Sequence of chain 1.A:
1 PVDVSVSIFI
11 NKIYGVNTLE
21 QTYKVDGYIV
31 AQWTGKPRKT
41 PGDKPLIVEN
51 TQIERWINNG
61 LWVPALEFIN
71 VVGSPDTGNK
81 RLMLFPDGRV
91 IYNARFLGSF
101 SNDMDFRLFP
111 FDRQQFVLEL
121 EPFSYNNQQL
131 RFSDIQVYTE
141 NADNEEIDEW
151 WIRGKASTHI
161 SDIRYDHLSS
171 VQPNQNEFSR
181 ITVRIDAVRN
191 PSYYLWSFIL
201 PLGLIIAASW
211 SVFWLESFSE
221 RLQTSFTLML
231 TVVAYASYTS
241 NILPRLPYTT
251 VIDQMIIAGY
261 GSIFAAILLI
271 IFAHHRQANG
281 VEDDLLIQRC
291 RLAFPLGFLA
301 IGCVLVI

Sequence of chain 1.C:
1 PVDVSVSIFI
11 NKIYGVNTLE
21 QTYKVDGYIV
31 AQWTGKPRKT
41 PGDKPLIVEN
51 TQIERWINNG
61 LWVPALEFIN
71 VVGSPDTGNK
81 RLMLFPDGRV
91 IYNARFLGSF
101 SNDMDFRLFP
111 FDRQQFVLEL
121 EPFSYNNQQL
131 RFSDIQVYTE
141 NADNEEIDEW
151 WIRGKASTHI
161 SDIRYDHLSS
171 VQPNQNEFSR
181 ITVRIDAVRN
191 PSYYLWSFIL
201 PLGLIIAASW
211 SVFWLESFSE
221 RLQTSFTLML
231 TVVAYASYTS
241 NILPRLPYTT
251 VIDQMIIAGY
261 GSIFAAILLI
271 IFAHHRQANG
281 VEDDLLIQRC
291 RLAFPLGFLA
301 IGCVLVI

Sequence of chain 1.B:
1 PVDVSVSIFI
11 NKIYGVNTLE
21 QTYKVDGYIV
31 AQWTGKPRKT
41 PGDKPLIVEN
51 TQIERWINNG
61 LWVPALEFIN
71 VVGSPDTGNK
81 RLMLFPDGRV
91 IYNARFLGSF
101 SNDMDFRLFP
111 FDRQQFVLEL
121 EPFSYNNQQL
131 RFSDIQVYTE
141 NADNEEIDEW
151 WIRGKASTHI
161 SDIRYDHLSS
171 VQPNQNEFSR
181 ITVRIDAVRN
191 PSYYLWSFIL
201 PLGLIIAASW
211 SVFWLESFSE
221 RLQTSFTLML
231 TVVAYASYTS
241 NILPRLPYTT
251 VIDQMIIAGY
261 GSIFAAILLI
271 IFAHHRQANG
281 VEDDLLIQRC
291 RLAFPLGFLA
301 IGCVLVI

The small molecule below binds the protein below.
Small molecule (SMILES): C[C@]12CC3CC(N)(C1)C[C@@](C)(C3)C2

Sequence of chain 1.D:
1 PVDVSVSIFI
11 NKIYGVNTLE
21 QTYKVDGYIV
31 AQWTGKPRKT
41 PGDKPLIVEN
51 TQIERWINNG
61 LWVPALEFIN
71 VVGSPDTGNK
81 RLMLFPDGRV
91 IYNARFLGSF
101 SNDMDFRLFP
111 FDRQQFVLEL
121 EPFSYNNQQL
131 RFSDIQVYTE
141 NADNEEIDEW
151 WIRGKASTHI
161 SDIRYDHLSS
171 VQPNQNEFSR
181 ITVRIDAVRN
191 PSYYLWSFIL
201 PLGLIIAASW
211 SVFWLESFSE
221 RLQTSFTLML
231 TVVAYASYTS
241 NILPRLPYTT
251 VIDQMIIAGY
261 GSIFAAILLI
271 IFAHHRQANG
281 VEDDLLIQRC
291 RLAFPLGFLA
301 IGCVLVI

Sequence of chain 1.E:
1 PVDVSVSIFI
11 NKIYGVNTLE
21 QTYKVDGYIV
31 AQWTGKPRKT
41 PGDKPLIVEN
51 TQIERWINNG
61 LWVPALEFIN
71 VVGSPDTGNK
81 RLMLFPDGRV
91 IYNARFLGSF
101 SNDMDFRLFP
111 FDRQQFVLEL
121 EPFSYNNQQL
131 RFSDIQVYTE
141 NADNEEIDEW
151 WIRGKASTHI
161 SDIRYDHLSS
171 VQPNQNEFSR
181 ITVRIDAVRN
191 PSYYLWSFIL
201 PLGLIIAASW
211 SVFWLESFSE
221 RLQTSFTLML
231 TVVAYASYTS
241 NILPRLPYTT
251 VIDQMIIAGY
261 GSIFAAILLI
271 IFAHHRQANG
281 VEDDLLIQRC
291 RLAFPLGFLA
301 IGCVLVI

Binding-site contacts:
Ligand atom C08 contacts residue SER237 of chain 1.A at 3.8 Å.
Ligand atom C13 contacts residue SER237 of chain 1.A at 3.9 Å.
Ligand atom C10 contacts residue SER237 of chain 1.B at 3.7 Å.
Ligand atom C03 contacts residue SER237 of chain 1.B at 4.1 Å.
Ligand atom C13 contacts residue ALA234 of chain 1.B at 3.9 Å (hydrophobic).
Ligand atom C12 contacts residue LEU230 of chain 1.E at 4.3 Å (hydrophobic).
Ligand atom C04 contacts residue SER237 of chain 1.E at 4.4 Å.
Ligand atom C10 contacts residue ALA234 of chain 1.B at 3.6 Å (hydrophobic).
Ligand atom N01 contacts residue SER237 of chain 1.D at 3.9 Å.
Ligand atom C11 contacts residue ALA234 of chain 1.C at 4.4 Å (hydrophobic).
Ligand atom C07 contacts residue SER237 of chain 1.E at 4.2 Å.
Ligand atom C05 contacts residue ALA234 of chain 1.C at 3.6 Å (hydrophobic).
Ligand atom C13 contacts residue SER237 of chain 1.B at 3.5 Å.
Ligand atom C09 contacts residue ALA234 of chain 1.C at 3.6 Å (hydrophobic).
Ligand atom C03 contacts residue ALA234 of chain 1.A at 4.3 Å (hydrophobic).
Ligand atom C04 contacts residue SER237 of chain 1.D at 4.5 Å.
Ligand atom C11 contacts residue SER237 of chain 1.D at 4.2 Å.
Ligand atom C11 contacts residue SER237 of chain 1.C at 3.9 Å.
Ligand atom C13 contacts residue ALA234 of chain 1.A at 3.4 Å (hydrophobic).
Ligand atom C06 contacts residue ALA234 of chain 1.A at 4.1 Å (hydrophobic).
Ligand atom C07 contacts residue ALA234 of chain 1.E at 4.3 Å (hydrophobic).
Ligand atom N01 contacts residue SER237 of chain 1.E at 3.7 Å.
Ligand atom C08 contacts residue SER237 of chain 1.B at 4.2 Å.
Ligand atom C12 contacts residue ALA234 of chain 1.D at 4.1 Å (hydrophobic).
Ligand atom C12 contacts residue ALA234 of chain 1.E at 4.0 Å (hydrophobic).
Ligand atom C05 contacts residue SER237 of chain 1.C at 4.3 Å.